Sequence of chain 13.B:
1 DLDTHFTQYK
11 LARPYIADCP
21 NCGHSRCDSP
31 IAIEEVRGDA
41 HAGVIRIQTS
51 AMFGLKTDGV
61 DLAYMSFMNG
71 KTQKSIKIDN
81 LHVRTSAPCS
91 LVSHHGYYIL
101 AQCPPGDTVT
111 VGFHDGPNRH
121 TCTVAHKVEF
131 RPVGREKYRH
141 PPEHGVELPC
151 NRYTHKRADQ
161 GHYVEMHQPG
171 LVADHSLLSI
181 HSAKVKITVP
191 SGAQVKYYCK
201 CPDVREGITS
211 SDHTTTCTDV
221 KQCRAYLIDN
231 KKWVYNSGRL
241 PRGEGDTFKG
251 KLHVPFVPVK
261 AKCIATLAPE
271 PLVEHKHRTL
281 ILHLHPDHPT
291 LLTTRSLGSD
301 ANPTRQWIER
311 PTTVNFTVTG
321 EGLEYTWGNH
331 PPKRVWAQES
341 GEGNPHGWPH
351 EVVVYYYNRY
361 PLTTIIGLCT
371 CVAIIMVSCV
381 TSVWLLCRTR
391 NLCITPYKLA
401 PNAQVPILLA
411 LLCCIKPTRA

Binding-site contacts:
Ligand atom C3 contacts residue ASN315 of chain 13.B at 3.8 Å.
Ligand atom C7 contacts residue ASN315 of chain 13.B at 3.3 Å.
Ligand atom C4 contacts residue ASN315 of chain 13.B at 4.3 Å.
Ligand atom C6 contacts residue THR313 of chain 13.B at 4.5 Å.
Ligand atom C2 contacts residue ASN315 of chain 13.B at 2.5 Å.
Ligand atom C5 contacts residue ASN315 of chain 13.B at 3.7 Å.
Ligand atom N2 contacts residue ASN315 of chain 13.B at 2.8 Å (h-bond).
Ligand atom C1 contacts residue VAL314 of chain 13.B at 4.4 Å (hydrophobic).
Ligand atom C8 contacts residue ASN315 of chain 13.B at 3.5 Å.
Ligand atom C8 contacts residue ILE281 of chain 13.B at 4.5 Å (hydrophobic).
Ligand atom O7 contacts residue ASN315 of chain 13.B at 4.2 Å.
Ligand atom O5 contacts residue THR313 of chain 13.B at 4.3 Å.
Ligand atom C1 contacts residue ASN315 of chain 13.B at 1.4 Å.
Ligand atom C6 contacts residue ASN315 of chain 13.B at 4.5 Å.
Ligand atom O5 contacts residue VAL314 of chain 13.B at 3.8 Å.
Ligand atom O5 contacts residue ASN315 of chain 13.B at 2.4 Å (h-bond).

The small molecule below binds the protein below.
Small molecule (SMILES): CC(=O)N[C@@H]1[C@@H](O)[C@H](O)[C@@H](CO)O[C@H]1O